Sequence of chain 1.H:
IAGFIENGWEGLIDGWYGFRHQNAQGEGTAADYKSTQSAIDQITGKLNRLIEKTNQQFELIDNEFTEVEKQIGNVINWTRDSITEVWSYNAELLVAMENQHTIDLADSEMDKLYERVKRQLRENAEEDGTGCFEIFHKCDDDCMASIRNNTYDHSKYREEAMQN

Binding-site contacts:
Ligand atom O5 contacts residue ASN32 of chain 1.G at 2.4 Å (h-bond).
Ligand atom O7 contacts residue ASN32 of chain 1.G at 3.4 Å (h-bond).
Ligand atom C7 contacts residue ASN32 of chain 1.G at 3.4 Å.
Ligand atom N2 contacts residue ASN32 of chain 1.G at 2.9 Å (h-bond).
Ligand atom C3 contacts residue ASN32 of chain 1.G at 3.8 Å.
Ligand atom O6 contacts residue LEU52 of chain 1.H at 4.1 Å.
Ligand atom C1 contacts residue THR313 of chain 1.G at 3.8 Å.
Ligand atom C4 contacts residue ASN32 of chain 1.G at 4.1 Å.
Ligand atom C1 contacts residue ASN32 of chain 1.G at 1.4 Å.
Ligand atom C6 contacts residue THR34 of chain 1.G at 3.8 Å.
Ligand atom O5 contacts residue THR313 of chain 1.G at 3.4 Å (h-bond).
Ligand atom O6 contacts residue THR313 of chain 1.G at 3.3 Å.
Ligand atom C2 contacts residue ASN32 of chain 1.G at 2.5 Å.
Ligand atom O6 contacts residue THR34 of chain 1.G at 3.6 Å.
Ligand atom C5 contacts residue ASN32 of chain 1.G at 3.7 Å.

Sequence of chain 1.G:
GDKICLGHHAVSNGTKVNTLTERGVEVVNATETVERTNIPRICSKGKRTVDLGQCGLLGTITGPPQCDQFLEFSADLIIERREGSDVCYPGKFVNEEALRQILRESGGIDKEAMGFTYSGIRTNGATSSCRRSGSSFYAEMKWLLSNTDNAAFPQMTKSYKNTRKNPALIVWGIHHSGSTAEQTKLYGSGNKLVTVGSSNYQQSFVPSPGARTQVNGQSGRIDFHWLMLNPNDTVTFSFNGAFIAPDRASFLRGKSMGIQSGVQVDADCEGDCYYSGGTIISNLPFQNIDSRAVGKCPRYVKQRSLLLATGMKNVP

A protein and the small-molecule ligand that binds it are described below.
Small molecule (SMILES): CC(=O)N[C@@H]1[C@@H](O)[C@H](O)[C@@H](CO)O[C@H]1O